Sequence of chain 57.A:
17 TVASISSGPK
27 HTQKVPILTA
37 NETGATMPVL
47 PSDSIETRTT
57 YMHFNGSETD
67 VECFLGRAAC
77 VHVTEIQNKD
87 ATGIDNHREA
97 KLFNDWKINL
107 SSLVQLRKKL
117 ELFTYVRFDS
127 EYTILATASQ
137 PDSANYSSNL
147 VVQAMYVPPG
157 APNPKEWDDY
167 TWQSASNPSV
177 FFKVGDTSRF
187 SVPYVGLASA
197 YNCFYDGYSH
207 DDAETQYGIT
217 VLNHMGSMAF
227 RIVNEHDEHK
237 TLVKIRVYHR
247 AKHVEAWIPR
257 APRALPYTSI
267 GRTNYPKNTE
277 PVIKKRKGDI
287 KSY

Binding-site contacts:
Ligand atom C31 contacts residue TYR197 of chain 57.A at 3.6 Å (hydrophobic).
Ligand atom C4A contacts residue VAL176 of chain 57.A at 3.9 Å (hydrophobic).
Ligand atom C4C contacts residue VAL191 of chain 57.A at 3.7 Å (hydrophobic).
Ligand atom C4B contacts residue PHE186 of chain 57.A at 3.6 Å (hydrophobic).
Ligand atom C4B contacts residue TYR152 of chain 57.A at 3.7 Å (hydrophobic).
Ligand atom C5 contacts residue MET221 of chain 57.A at 3.9 Å (hydrophobic).
Ligand atom N3A contacts residue ALA24 of chain 57.C at 3.8 Å.
Ligand atom C2C contacts residue MET221 of chain 57.A at 3.3 Å (hydrophobic).
Ligand atom CL2 contacts residue TYR128 of chain 57.A at 3.4 Å.
Ligand atom C3B contacts residue TYR152 of chain 57.A at 3.9 Å (hydrophobic).
Ligand atom C5 contacts residue LEU106 of chain 57.A at 3.7 Å (hydrophobic).
Ligand atom O1 contacts residue LEU106 of chain 57.A at 3.7 Å.
Ligand atom C1C contacts residue LEU106 of chain 57.A at 3.9 Å (hydrophobic).
Ligand atom N2 contacts residue ASN219 of chain 57.A at 3.5 Å (h-bond).
Ligand atom CL1 contacts residue VAL188 of chain 57.A at 3.7 Å.
Ligand atom C2A contacts residue PHE186 of chain 57.A at 3.6 Å (hydrophobic).
Ligand atom O1A contacts residue PHE186 of chain 57.A at 3.4 Å.
Ligand atom C1C contacts residue TYR128 of chain 57.A at 3.6 Å (hydrophobic).
Ligand atom C3B contacts residue ALA24 of chain 57.C at 4.0 Å (hydrophobic).
Ligand atom C5A contacts residue ALA150 of chain 57.A at 3.4 Å (hydrophobic).
Ligand atom O1 contacts residue MET221 of chain 57.A at 3.4 Å (h-bond).
Ligand atom O1A contacts residue MET224 of chain 57.A at 3.9 Å.
Ligand atom C5C contacts residue TYR152 of chain 57.A at 3.8 Å (hydrophobic).
Ligand atom C4A contacts residue PRO174 of chain 57.A at 3.2 Å (hydrophobic).
Ligand atom C4 contacts residue TYR197 of chain 57.A at 3.6 Å (hydrophobic).
Ligand atom C5B contacts residue PHE186 of chain 57.A at 3.8 Å (hydrophobic).
Ligand atom C3C contacts residue ILE104 of chain 57.A at 3.6 Å (hydrophobic).
Ligand atom N2 contacts residue MET221 of chain 57.A at 3.9 Å.
Ligand atom C31 contacts residue ASN219 of chain 57.A at 3.7 Å.
Ligand atom C4A contacts residue SER175 of chain 57.A at 3.6 Å.
Ligand atom CL2 contacts residue ILE104 of chain 57.A at 3.4 Å.
Ligand atom C5B contacts residue MET224 of chain 57.A at 3.8 Å (hydrophobic).
Ligand atom CL2 contacts residue MET224 of chain 57.A at 3.2 Å.
Ligand atom C3C contacts residue TYR128 of chain 57.A at 3.8 Å (hydrophobic).
Ligand atom N3A contacts residue PRO174 of chain 57.A at 3.3 Å (h-bond).
Ligand atom C4A contacts residue ALA150 of chain 57.A at 3.9 Å (hydrophobic).
Ligand atom C2C contacts residue ILE104 of chain 57.A at 3.9 Å (hydrophobic).
Ligand atom C5A contacts residue VAL176 of chain 57.A at 3.8 Å (hydrophobic).
Ligand atom O1B contacts residue VAL188 of chain 57.A at 3.8 Å.
Ligand atom CL1 contacts residue LEU25 of chain 57.C at 3.5 Å.

Sequence of chain 58.C:
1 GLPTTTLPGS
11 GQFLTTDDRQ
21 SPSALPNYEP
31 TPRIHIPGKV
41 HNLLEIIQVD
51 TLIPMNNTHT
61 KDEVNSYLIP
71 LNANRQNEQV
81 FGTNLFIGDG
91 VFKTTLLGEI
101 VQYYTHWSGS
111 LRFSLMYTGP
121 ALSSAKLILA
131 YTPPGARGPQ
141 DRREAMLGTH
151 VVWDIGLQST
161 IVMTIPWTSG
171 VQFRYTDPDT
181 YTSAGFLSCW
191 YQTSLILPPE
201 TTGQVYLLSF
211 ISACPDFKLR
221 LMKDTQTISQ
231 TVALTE

This protein binds this small molecule.
Small molecule (SMILES): Cc1cc(CCCCCOc2c(Cl)cc(C3=NCCO3)cc2Cl)on1

Sequence of chain 57.C:
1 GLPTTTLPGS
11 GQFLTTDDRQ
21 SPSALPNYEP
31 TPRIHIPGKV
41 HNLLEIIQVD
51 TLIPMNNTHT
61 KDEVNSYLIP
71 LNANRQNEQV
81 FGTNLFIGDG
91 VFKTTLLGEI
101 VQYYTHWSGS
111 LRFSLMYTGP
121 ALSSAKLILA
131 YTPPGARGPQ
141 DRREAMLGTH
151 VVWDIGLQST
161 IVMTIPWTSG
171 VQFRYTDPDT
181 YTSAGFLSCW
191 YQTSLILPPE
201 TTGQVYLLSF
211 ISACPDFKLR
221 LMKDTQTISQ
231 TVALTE